Sequence of chain 1.A:
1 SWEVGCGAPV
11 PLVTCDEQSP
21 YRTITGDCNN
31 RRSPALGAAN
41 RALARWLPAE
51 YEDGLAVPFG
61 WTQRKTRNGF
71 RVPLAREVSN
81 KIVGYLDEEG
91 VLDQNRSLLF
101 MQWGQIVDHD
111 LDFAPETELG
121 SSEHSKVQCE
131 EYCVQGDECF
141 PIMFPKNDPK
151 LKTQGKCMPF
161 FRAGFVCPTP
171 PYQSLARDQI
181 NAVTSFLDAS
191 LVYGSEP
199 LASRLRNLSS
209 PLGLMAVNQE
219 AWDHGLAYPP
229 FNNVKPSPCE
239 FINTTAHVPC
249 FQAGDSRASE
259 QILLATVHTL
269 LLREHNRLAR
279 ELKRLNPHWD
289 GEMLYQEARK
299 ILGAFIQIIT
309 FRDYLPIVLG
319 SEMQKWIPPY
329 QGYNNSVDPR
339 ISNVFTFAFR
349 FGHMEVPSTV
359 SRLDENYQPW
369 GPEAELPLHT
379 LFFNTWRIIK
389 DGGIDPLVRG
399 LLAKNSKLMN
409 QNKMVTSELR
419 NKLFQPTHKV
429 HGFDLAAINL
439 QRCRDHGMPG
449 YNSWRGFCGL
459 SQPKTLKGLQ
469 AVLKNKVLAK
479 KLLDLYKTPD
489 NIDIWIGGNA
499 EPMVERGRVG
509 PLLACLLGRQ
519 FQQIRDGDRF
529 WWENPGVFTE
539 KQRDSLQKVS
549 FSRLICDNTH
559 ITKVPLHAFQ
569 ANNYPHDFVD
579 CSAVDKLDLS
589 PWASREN

Binding-site contacts:
Ligand atom C1 contacts residue SER334 of chain 1.A at 4.0 Å.
Ligand atom O7 contacts residue ASN332 of chain 1.A at 3.8 Å.
Ligand atom O6 contacts residue VAL335 of chain 1.A at 4.0 Å.
Ligand atom O5 contacts residue VAL335 of chain 1.A at 3.6 Å.
Ligand atom C3 contacts residue ASN332 of chain 1.A at 3.8 Å.
Ligand atom C6 contacts residue SER334 of chain 1.A at 4.1 Å.
Ligand atom C2 contacts residue ASN332 of chain 1.A at 2.4 Å.
Ligand atom C1 contacts residue ASN332 of chain 1.A at 1.4 Å.
Ligand atom C7 contacts residue ASN332 of chain 1.A at 3.4 Å.
Ligand atom C1 contacts residue VAL335 of chain 1.A at 4.3 Å (hydrophobic).
Ligand atom O5 contacts residue ASN332 of chain 1.A at 2.5 Å (h-bond).
Ligand atom C4 contacts residue ASN332 of chain 1.A at 4.3 Å.
Ligand atom N2 contacts residue ASN332 of chain 1.A at 2.7 Å (h-bond).
Ligand atom C8 contacts residue ASN332 of chain 1.A at 4.3 Å.
Ligand atom O5 contacts residue SER334 of chain 1.A at 3.8 Å.
Ligand atom C5 contacts residue ASN332 of chain 1.A at 3.8 Å.
Ligand atom C5 contacts residue SER334 of chain 1.A at 3.8 Å.
Ligand atom O6 contacts residue SER334 of chain 1.A at 4.3 Å.

A protein and the small-molecule ligand that binds it are described below.
Small molecule (SMILES): CC(=O)N[C@@H]1[C@@H](O)[C@H](O)[C@@H](CO)O[C@H]1O